This protein binds this small molecule.
Small molecule (SMILES): Cn1cc(-c2cccc(N3CCCC3=O)c2)c2ccccc2c1=O

Binding-site contacts:
Ligand atom C06 contacts residue LEU39 of chain 1.B at 4.0 Å (hydrophobic).
Ligand atom C10 contacts residue PRO27 of chain 1.B at 4.0 Å (hydrophobic).
Ligand atom C11 contacts residue PRO27 of chain 1.B at 3.9 Å (hydrophobic).
Ligand atom O02 contacts residue ASP33 of chain 1.B at 2.8 Å (salt-bridge).
Ligand atom C12 contacts residue PRO27 of chain 1.B at 3.9 Å (hydrophobic).
Ligand atom C05 contacts residue ASN85 of chain 1.B at 3.5 Å.
Ligand atom C16 contacts residue LEU37 of chain 1.B at 3.5 Å (hydrophobic).
Ligand atom C01 contacts residue PRO27 of chain 1.B at 3.5 Å (hydrophobic).
Ligand atom C04 contacts residue TYR84 of chain 1.B at 4.1 Å (hydrophobic).
Ligand atom C16 contacts residue PRO27 of chain 1.B at 4.0 Å (hydrophobic).
Ligand atom N01 contacts residue VAL32 of chain 1.B at 3.5 Å.
Ligand atom N01 contacts residue ILE91 of chain 1.B at 3.8 Å.
Ligand atom C13 contacts residue TRP26 of chain 1.B at 3.5 Å (hydrophobic).
Ligand atom O02 contacts residue VAL32 of chain 1.B at 3.5 Å.
Ligand atom C15 contacts residue LEU37 of chain 1.B at 4.0 Å (hydrophobic).
Ligand atom C02 contacts residue ILE91 of chain 1.B at 3.7 Å (hydrophobic).
Ligand atom O02 contacts residue PRO31 of chain 1.B at 3.6 Å.
Ligand atom C14 contacts residue TRP26 of chain 1.B at 3.6 Å (hydrophobic).
Ligand atom C19 contacts residue ASP33 of chain 1.B at 3.9 Å.
Ligand atom C10 contacts residue PHE28 of chain 1.B at 3.5 Å (hydrophobic).
Ligand atom C01 contacts residue ILE91 of chain 1.B at 3.7 Å (hydrophobic).
Ligand atom O02 contacts residue LEU37 of chain 1.B at 3.2 Å.
Ligand atom C10 contacts residue VAL32 of chain 1.B at 3.7 Å (hydrophobic).
Ligand atom C02 contacts residue VAL32 of chain 1.B at 3.9 Å (hydrophobic).
Ligand atom O01 contacts residue ASN85 of chain 1.B at 3.1 Å (h-bond).
Ligand atom C07 contacts residue LEU37 of chain 1.B at 3.6 Å (hydrophobic).
Ligand atom C14 contacts residue LEU37 of chain 1.B at 4.1 Å (hydrophobic).
Ligand atom C09 contacts residue ILE91 of chain 1.B at 4.1 Å (hydrophobic).
Ligand atom C04 contacts residue ASN85 of chain 1.B at 3.3 Å.
Ligand atom O01 contacts residue ILE91 of chain 1.B at 4.0 Å.
Ligand atom C05 contacts residue LEU39 of chain 1.B at 4.0 Å (hydrophobic).
Ligand atom C01 contacts residue VAL32 of chain 1.B at 3.8 Å (hydrophobic).
Ligand atom C19 contacts residue PRO31 of chain 1.B at 3.8 Å (hydrophobic).
Ligand atom C11 contacts residue LEU37 of chain 1.B at 3.9 Å (hydrophobic).
Ligand atom C20 contacts residue PRO31 of chain 1.B at 4.0 Å (hydrophobic).
Ligand atom C08 contacts residue LEU37 of chain 1.B at 4.0 Å (hydrophobic).
Ligand atom C20 contacts residue ASP33 of chain 1.B at 3.9 Å.
Ligand atom C05 contacts residue TYR84 of chain 1.B at 4.1 Å (hydrophobic).
Ligand atom C02 contacts residue ASN85 of chain 1.B at 4.0 Å.
Ligand atom O01 contacts residue CYS81 of chain 1.B at 3.9 Å.

Sequence of chain 1.B:
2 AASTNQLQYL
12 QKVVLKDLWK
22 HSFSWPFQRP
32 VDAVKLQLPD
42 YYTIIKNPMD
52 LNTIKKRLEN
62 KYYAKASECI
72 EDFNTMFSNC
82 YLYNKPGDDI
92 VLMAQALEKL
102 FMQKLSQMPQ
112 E